The small molecule below binds the protein below.
Small molecule (SMILES): C[C@]12CC[C@@H]3c4ccc(O)cc4CC[C@H]3[C@@H]1CC[C@@H]2O

Binding-site contacts:
Ligand atom C3 contacts residue GLU53 of chain 1.D at 3.2 Å.
Ligand atom C2 contacts residue GLU53 of chain 1.D at 3.3 Å.
Ligand atom O17 contacts residue MET43 of chain 1.D at 3.9 Å.
Ligand atom C15 contacts residue MET88 of chain 1.D at 4.1 Å (hydrophobic).
Ligand atom C4 contacts residue LEU87 of chain 1.D at 3.9 Å (hydrophobic).
Ligand atom O3 contacts residue GLU53 of chain 1.D at 2.4 Å (salt-bridge).
Ligand atom C1 contacts residue PHE104 of chain 1.D at 4.1 Å (hydrophobic).
Ligand atom O3 contacts residue ARG94 of chain 1.D at 3.0 Å (salt-bridge).
Ligand atom C16 contacts residue HIS224 of chain 1.D at 3.3 Å.
Ligand atom O3 contacts residue LEU87 of chain 1.D at 3.9 Å.
Ligand atom C7 contacts residue LEU128 of chain 1.D at 4.2 Å (hydrophobic).
Ligand atom C15 contacts residue GLY221 of chain 1.D at 4.2 Å.
Ligand atom C18 contacts residue LEU225 of chain 1.D at 4.0 Å (hydrophobic).
Ligand atom O17 contacts residue GLY221 of chain 1.D at 4.0 Å.
Ligand atom O17 contacts residue HIS224 of chain 1.D at 2.7 Å (h-bond).
Ligand atom C16 contacts residue MET121 of chain 1.D at 4.1 Å (hydrophobic).
Ligand atom C3 contacts residue ARG94 of chain 1.D at 4.1 Å.
Ligand atom C16 contacts residue GLY221 of chain 1.D at 4.3 Å.
Ligand atom C6 contacts residue MET88 of chain 1.D at 4.3 Å (hydrophobic).
Ligand atom C10 contacts residue PHE104 of chain 1.D at 3.8 Å (hydrophobic).
Ligand atom C1 contacts residue ALA50 of chain 1.D at 3.9 Å (hydrophobic).
Ligand atom C2 contacts residue LEU46 of chain 1.D at 4.2 Å (hydrophobic).
Ligand atom C7 contacts residue PHE104 of chain 1.D at 4.2 Å (hydrophobic).
Ligand atom C3 contacts residue LEU87 of chain 1.D at 4.1 Å (hydrophobic).
Ligand atom C11 contacts residue LEU46 of chain 1.D at 4.1 Å (hydrophobic).
Ligand atom C18 contacts residue LEU84 of chain 1.D at 4.2 Å (hydrophobic).
Ligand atom C6 contacts residue LEU91 of chain 1.D at 3.7 Å (hydrophobic).
Ligand atom C6 contacts residue PHE104 of chain 1.D at 4.0 Å (hydrophobic).
Ligand atom C1 contacts residue LEU46 of chain 1.D at 3.6 Å (hydrophobic).
Ligand atom C17 contacts residue HIS224 of chain 1.D at 3.4 Å.
Ligand atom O17 contacts residue LEU225 of chain 1.D at 3.3 Å.
Ligand atom C3 contacts residue PHE104 of chain 1.D at 4.2 Å (hydrophobic).
Ligand atom C15 contacts residue ILE124 of chain 1.D at 4.0 Å (hydrophobic).
Ligand atom C2 contacts residue PHE104 of chain 1.D at 4.1 Å (hydrophobic).
Ligand atom C9 contacts residue PHE104 of chain 1.D at 4.2 Å (hydrophobic).
Ligand atom C2 contacts residue ALA50 of chain 1.D at 4.1 Å (hydrophobic).
Ligand atom C4 contacts residue LEU91 of chain 1.D at 4.2 Å (hydrophobic).
Ligand atom C4 contacts residue PHE104 of chain 1.D at 4.1 Å (hydrophobic).
Ligand atom C5 contacts residue PHE104 of chain 1.D at 3.8 Å (hydrophobic).
Ligand atom C16 contacts residue ILE124 of chain 1.D at 4.0 Å (hydrophobic).

Sequence of chain 1.D:
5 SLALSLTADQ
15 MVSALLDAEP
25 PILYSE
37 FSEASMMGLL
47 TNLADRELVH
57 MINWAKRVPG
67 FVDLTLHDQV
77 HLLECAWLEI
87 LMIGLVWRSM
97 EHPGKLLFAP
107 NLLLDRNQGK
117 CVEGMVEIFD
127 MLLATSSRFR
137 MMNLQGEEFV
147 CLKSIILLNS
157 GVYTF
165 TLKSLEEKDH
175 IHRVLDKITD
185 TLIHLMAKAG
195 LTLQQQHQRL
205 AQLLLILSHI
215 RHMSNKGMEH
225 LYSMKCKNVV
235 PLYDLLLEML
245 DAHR